Sequence of chain 1.B:
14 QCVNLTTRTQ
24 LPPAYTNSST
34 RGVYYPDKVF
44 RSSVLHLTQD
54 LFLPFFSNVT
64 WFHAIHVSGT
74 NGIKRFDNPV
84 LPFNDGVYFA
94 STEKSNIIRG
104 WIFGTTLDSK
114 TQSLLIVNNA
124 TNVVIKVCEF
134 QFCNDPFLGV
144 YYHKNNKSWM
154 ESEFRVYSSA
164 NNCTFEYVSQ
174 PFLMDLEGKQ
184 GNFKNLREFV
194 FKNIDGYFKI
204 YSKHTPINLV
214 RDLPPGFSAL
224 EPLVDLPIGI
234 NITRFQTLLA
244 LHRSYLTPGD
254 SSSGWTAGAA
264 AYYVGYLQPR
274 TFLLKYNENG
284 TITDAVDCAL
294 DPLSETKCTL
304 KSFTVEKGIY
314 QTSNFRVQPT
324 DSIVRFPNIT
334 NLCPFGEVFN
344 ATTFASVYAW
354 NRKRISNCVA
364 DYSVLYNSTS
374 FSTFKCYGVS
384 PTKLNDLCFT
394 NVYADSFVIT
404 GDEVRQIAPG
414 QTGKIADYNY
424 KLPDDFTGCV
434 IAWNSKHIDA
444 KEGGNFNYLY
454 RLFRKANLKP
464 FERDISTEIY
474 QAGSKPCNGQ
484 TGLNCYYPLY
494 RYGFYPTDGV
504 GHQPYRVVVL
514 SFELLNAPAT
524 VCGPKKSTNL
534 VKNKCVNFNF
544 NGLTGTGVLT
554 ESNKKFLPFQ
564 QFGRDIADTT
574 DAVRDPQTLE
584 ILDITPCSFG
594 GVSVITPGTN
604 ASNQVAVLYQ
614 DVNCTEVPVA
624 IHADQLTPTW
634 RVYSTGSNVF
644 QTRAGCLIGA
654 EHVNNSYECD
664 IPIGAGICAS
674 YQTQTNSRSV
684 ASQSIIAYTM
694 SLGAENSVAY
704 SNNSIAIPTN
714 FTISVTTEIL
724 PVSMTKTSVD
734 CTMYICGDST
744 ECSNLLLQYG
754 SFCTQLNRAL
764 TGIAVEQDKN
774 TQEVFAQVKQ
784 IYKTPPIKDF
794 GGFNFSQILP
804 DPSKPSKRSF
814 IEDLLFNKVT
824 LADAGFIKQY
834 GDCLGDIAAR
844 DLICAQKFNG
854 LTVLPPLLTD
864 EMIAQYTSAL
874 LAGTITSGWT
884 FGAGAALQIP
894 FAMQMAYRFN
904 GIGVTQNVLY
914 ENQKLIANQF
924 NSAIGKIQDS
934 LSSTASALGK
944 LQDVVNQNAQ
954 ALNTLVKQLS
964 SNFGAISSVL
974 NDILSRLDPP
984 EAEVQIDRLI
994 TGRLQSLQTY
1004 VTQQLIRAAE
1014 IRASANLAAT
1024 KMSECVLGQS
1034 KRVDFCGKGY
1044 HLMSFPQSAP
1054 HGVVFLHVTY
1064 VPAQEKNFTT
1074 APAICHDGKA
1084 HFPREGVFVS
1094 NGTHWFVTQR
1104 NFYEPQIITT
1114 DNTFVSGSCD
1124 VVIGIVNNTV

Binding-site contacts:
Ligand atom C8 contacts residue ASN30 of chain 1.B at 4.3 Å.
Ligand atom O5 contacts residue ASN30 of chain 1.B at 2.4 Å (h-bond).
Ligand atom C1 contacts residue ASN30 of chain 1.B at 1.4 Å.
Ligand atom C4 contacts residue ASN30 of chain 1.B at 4.2 Å.
Ligand atom C5 contacts residue ASN30 of chain 1.B at 3.7 Å.
Ligand atom O6 contacts residue ASN30 of chain 1.B at 4.1 Å.
Ligand atom O6 contacts residue ASP215 of chain 1.B at 3.9 Å.
Ligand atom O7 contacts residue ASN30 of chain 1.B at 2.9 Å (h-bond).
Ligand atom C6 contacts residue ASN30 of chain 1.B at 4.4 Å.
Ligand atom C6 contacts residue ASP215 of chain 1.B at 4.1 Å.
Ligand atom C3 contacts residue ASN30 of chain 1.B at 3.8 Å.
Ligand atom N2 contacts residue ASN30 of chain 1.B at 2.9 Å (h-bond).
Ligand atom O6 contacts residue THR29 of chain 1.B at 4.0 Å.
Ligand atom C7 contacts residue ASN30 of chain 1.B at 3.1 Å.
Ligand atom C2 contacts residue ASN30 of chain 1.B at 2.5 Å.

The small molecule below binds the protein below.
Small molecule (SMILES): CC(=O)N[C@@H]1[C@@H](O)[C@H](O)[C@@H](CO)O[C@H]1O